The protein below binds the small molecule below.
Small molecule (SMILES): C[C@H](N)[C@@H](CCCCCC(=O)O)NC(=O)O

Sequence of chain 1.B:
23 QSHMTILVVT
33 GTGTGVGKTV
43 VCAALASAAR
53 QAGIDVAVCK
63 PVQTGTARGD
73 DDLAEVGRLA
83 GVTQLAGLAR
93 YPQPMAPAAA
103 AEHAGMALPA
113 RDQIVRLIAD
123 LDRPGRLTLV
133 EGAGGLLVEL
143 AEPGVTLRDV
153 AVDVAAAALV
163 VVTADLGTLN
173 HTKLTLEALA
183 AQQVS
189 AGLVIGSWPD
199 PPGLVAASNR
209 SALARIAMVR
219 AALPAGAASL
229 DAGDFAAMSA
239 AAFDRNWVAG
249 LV

Sequence of chain 1.A:
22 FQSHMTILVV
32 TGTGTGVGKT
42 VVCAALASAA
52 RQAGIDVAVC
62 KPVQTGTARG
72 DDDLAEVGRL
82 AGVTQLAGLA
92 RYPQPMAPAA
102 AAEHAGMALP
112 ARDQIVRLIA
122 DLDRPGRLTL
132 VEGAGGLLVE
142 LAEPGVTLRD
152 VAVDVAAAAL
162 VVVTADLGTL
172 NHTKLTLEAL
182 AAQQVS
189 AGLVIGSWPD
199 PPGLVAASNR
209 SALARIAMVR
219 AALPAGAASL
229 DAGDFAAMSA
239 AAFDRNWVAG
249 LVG

Binding-site contacts:
Ligand atom C contacts residue LYS62 of chain 1.B at 3.5 Å.
Ligand atom O2 contacts residue LEU171 of chain 1.A at 3.4 Å (h-bond).
Ligand atom O1 contacts residue GLY169 of chain 1.A at 2.8 Å (h-bond).
Ligand atom C2 contacts residue GLY169 of chain 1.A at 4.0 Å.
Ligand atom C contacts residue THR66 of chain 1.B at 3.8 Å.
Ligand atom C3 contacts residue LEU168 of chain 1.A at 3.6 Å (hydrophobic).
Ligand atom C9 contacts residue PRO96 of chain 1.B at 3.9 Å (hydrophobic).
Ligand atom N7 contacts residue THR66 of chain 1.B at 2.9 Å (h-bond).
Ligand atom O contacts residue GLY136 of chain 1.B at 3.8 Å.
Ligand atom C4 contacts residue LEU168 of chain 1.A at 3.7 Å (hydrophobic).
Ligand atom C6 contacts residue MET97 of chain 1.B at 3.5 Å (hydrophobic).
Ligand atom C5 contacts residue GLY136 of chain 1.B at 3.9 Å.
Ligand atom C9 contacts residue LEU168 of chain 1.A at 3.8 Å (hydrophobic).
Ligand atom C8 contacts residue THR66 of chain 1.B at 4.0 Å.
Ligand atom O contacts residue LYS62 of chain 1.B at 2.9 Å (salt-bridge).
Ligand atom C1 contacts residue LEU171 of chain 1.A at 3.5 Å (hydrophobic).
Ligand atom OXT contacts residue LYS62 of chain 1.B at 3.3 Å (salt-bridge).
Ligand atom O contacts residue ALA135 of chain 1.B at 3.6 Å.
Ligand atom O1 contacts residue THR170 of chain 1.A at 3.1 Å (h-bond).
Ligand atom C1 contacts residue THR170 of chain 1.A at 3.9 Å.
Ligand atom C3 contacts residue GLY169 of chain 1.A at 3.8 Å.
Ligand atom O1 contacts residue LEU171 of chain 1.A at 2.9 Å (h-bond).
Ligand atom O2 contacts residue VAL140 of chain 1.B at 3.7 Å.
Ligand atom C5 contacts residue LEU168 of chain 1.A at 3.8 Å (hydrophobic).
Ligand atom C4 contacts residue ALA98 of chain 1.B at 3.6 Å (hydrophobic).
Ligand atom N8 contacts residue ARG70 of chain 1.B at 3.8 Å.
Ligand atom O1 contacts residue LEU168 of chain 1.A at 4.0 Å.
Ligand atom C9 contacts residue THR66 of chain 1.B at 3.2 Å.
Ligand atom C1 contacts residue ASN172 of chain 1.A at 3.7 Å.
Ligand atom O2 contacts residue GLY169 of chain 1.A at 3.4 Å.
Ligand atom C contacts residue ALA135 of chain 1.B at 3.8 Å (hydrophobic).
Ligand atom C8 contacts residue THR36 of chain 1.B at 3.8 Å.
Ligand atom OXT contacts residue GLN65 of chain 1.B at 3.5 Å.
Ligand atom C2 contacts residue VAL140 of chain 1.B at 3.9 Å (hydrophobic).
Ligand atom OXT contacts residue THR66 of chain 1.B at 2.8 Å (h-bond).
Ligand atom O2 contacts residue ASN172 of chain 1.A at 2.8 Å (h-bond).
Ligand atom C6 contacts residue THR66 of chain 1.B at 3.5 Å.
Ligand atom C2 contacts residue ALA98 of chain 1.B at 3.6 Å (hydrophobic).
Ligand atom C1 contacts residue GLY169 of chain 1.A at 3.3 Å.
Ligand atom C7 contacts residue THR66 of chain 1.B at 3.6 Å.